This protein binds this small molecule.
Small molecule (SMILES): C[C@H](NC(=O)[C@H](C)NC(=O)OC(C)(C)C)C(N)=O

Binding-site contacts:
Ligand atom C1 contacts residue GLY186 of chain 1.A at 3.8 Å.
Ligand atom O4 contacts residue LEU141 of chain 1.A at 4.0 Å.
Ligand atom CB2 contacts residue HIS28 of chain 1.A at 3.8 Å.
Ligand atom O3 contacts residue HIS28 of chain 1.A at 4.1 Å.
Ligand atom C2 contacts residue THR29 of chain 1.A at 3.8 Å.
Ligand atom N3 contacts residue GLY186 of chain 1.A at 3.1 Å (h-bond).
Ligand atom CB1 contacts residue CYS30 of chain 1.A at 3.5 Å (hydrophobic).
Ligand atom N3 contacts residue HIS45 of chain 1.A at 3.9 Å.
Ligand atom N1 contacts residue GLY186 of chain 1.A at 3.4 Å (h-bond).
Ligand atom CA1 contacts residue GLY186 of chain 1.A at 4.0 Å.
Ligand atom CA1 contacts residue SER188 of chain 1.A at 4.0 Å.
Ligand atom CB1 contacts residue THR29 of chain 1.A at 3.7 Å.
Ligand atom C43 contacts residue LEU141 of chain 1.A at 4.2 Å (hydrophobic).
Ligand atom O1 contacts residue SER188 of chain 1.A at 2.7 Å (h-bond).
Ligand atom N3 contacts residue ASP187 of chain 1.A at 4.2 Å.
Ligand atom CA2 contacts residue GLY186 of chain 1.A at 4.2 Å.
Ligand atom CB1 contacts residue HIS45 of chain 1.A at 4.3 Å.
Ligand atom N3 contacts residue SER188 of chain 1.A at 1.6 Å (h-bond).
Ligand atom CB2 contacts residue THR29 of chain 1.A at 3.2 Å.
Ligand atom CA1 contacts residue CYS30 of chain 1.A at 4.3 Å (hydrophobic).
Ligand atom CB2 contacts residue LEU141 of chain 1.A at 3.9 Å (hydrophobic).
Ligand atom C1 contacts residue CYS30 of chain 1.A at 4.3 Å (hydrophobic).
Ligand atom CB2 contacts residue GLY186 of chain 1.A at 3.2 Å.
Ligand atom N3 contacts residue GLN185 of chain 1.A at 3.9 Å.
Ligand atom N1 contacts residue THR29 of chain 1.A at 2.9 Å (h-bond).
Ligand atom C42 contacts residue LEU134 of chain 1.A at 3.7 Å (hydrophobic).
Ligand atom O4 contacts residue LEU134 of chain 1.A at 4.0 Å.
Ligand atom CB2 contacts residue GLN185 of chain 1.A at 4.3 Å.
Ligand atom CA2 contacts residue THR29 of chain 1.A at 3.9 Å.
Ligand atom O2 contacts residue GLN185 of chain 1.A at 3.9 Å.
Ligand atom N1 contacts residue GLN185 of chain 1.A at 4.3 Å.
Ligand atom C1 contacts residue HIS45 of chain 1.A at 3.6 Å.
Ligand atom N3 contacts residue CYS30 of chain 1.A at 4.3 Å.
Ligand atom O1 contacts residue HIS45 of chain 1.A at 2.9 Å (h-bond).
Ligand atom CA1 contacts residue THR29 of chain 1.A at 3.8 Å.
Ligand atom C2 contacts residue GLY186 of chain 1.A at 3.8 Å.
Ligand atom C2 contacts residue GLN185 of chain 1.A at 4.2 Å.
Ligand atom C1 contacts residue SER188 of chain 1.A at 2.5 Å.
Ligand atom C42 contacts residue GLY139 of chain 1.A at 3.9 Å.
Ligand atom C42 contacts residue GLN140 of chain 1.A at 4.3 Å.

Sequence of chain 1.A:
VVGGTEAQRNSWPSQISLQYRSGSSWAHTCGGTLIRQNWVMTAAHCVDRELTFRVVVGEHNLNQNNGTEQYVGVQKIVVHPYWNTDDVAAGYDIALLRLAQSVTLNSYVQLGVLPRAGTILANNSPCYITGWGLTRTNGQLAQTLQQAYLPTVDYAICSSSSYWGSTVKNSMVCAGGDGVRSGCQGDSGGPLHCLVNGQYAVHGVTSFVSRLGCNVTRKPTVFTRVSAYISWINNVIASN